Binding-site contacts:
Ligand atom C1 contacts residue ASN600 of chain 1.C at 1.4 Å.
Ligand atom C6 contacts residue ASN600 of chain 1.C at 4.1 Å.
Ligand atom C5 contacts residue ASN600 of chain 1.C at 3.6 Å.
Ligand atom O5 contacts residue ASN600 of chain 1.C at 2.2 Å (h-bond).
Ligand atom N2 contacts residue ASN600 of chain 1.C at 3.2 Å (h-bond).
Ligand atom O7 contacts residue ASN600 of chain 1.C at 3.0 Å (h-bond).
Ligand atom O6 contacts residue ASN600 of chain 1.C at 3.0 Å (h-bond).
Ligand atom C7 contacts residue ASN600 of chain 1.C at 3.4 Å.
Ligand atom C3 contacts residue ASN600 of chain 1.C at 3.8 Å.
Ligand atom C4 contacts residue ASN600 of chain 1.C at 4.2 Å.
Ligand atom C2 contacts residue ASN600 of chain 1.C at 2.5 Å.

Sequence of chain 1.C:
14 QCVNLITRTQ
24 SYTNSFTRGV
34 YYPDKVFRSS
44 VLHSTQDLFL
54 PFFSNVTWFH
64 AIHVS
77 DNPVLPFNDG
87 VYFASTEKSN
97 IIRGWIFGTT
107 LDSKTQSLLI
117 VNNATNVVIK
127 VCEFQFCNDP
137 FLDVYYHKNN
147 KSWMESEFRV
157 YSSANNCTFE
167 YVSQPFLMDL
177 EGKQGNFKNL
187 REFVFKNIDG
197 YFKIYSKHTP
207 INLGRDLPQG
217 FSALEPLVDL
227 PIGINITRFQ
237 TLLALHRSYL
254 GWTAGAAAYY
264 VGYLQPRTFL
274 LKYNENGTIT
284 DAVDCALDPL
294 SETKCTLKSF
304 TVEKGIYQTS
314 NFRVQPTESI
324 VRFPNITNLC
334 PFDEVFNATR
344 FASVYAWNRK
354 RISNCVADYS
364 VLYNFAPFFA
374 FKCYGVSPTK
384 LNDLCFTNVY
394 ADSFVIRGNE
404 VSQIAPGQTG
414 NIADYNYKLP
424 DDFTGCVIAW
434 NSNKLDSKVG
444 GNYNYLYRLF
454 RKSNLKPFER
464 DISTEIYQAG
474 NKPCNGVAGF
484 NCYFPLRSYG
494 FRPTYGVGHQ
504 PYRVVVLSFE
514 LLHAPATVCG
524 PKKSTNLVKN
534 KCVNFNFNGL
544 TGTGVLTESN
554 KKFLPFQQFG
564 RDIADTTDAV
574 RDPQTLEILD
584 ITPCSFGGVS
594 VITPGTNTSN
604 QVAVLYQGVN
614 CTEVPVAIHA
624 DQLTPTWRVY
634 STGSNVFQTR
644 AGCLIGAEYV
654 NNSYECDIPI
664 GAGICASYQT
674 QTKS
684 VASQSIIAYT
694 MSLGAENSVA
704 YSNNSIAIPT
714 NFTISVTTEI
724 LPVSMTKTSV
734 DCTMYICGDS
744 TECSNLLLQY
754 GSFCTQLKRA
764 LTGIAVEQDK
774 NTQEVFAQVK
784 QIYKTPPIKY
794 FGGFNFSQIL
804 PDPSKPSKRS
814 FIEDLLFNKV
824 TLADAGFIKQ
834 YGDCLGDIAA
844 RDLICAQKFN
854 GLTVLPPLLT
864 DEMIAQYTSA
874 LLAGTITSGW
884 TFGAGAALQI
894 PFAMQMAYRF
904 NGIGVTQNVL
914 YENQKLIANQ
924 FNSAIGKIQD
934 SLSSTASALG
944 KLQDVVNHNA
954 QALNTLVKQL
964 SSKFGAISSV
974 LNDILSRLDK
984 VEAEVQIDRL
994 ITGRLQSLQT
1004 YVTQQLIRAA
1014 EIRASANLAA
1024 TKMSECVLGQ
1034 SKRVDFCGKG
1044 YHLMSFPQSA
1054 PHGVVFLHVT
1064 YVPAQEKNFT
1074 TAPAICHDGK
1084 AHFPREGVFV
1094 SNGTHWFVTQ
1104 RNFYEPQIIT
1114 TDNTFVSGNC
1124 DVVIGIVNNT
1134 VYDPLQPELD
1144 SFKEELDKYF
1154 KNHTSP

A protein and the small-molecule ligand that binds it are described below.
Small molecule (SMILES): CC(=O)N[C@@H]1[C@@H](O)[C@H](O)[C@@H](CO)O[C@H]1O